Binding-site contacts:
Ligand atom C5 contacts residue ASN253 of chain 1.A at 3.6 Å.
Ligand atom C3 contacts residue ASN253 of chain 1.A at 3.9 Å.
Ligand atom O6 contacts residue ASN253 of chain 1.A at 4.4 Å.
Ligand atom C7 contacts residue ASN253 of chain 1.A at 4.3 Å.
Ligand atom N2 contacts residue ASN253 of chain 1.A at 3.1 Å (h-bond).
Ligand atom C4 contacts residue ASN253 of chain 1.A at 4.2 Å.
Ligand atom C6 contacts residue ASN253 of chain 1.A at 4.3 Å.
Ligand atom O5 contacts residue ASN253 of chain 1.A at 2.3 Å (h-bond).
Ligand atom C1 contacts residue ASN253 of chain 1.A at 1.4 Å.
Ligand atom C2 contacts residue ASN253 of chain 1.A at 2.6 Å.

This small molecule binds to this protein.
Small molecule (SMILES): CC(=O)N[C@@H]1[C@@H](O)[C@H](O)[C@@H](CO)O[C@H]1O

Sequence of chain 1.A:
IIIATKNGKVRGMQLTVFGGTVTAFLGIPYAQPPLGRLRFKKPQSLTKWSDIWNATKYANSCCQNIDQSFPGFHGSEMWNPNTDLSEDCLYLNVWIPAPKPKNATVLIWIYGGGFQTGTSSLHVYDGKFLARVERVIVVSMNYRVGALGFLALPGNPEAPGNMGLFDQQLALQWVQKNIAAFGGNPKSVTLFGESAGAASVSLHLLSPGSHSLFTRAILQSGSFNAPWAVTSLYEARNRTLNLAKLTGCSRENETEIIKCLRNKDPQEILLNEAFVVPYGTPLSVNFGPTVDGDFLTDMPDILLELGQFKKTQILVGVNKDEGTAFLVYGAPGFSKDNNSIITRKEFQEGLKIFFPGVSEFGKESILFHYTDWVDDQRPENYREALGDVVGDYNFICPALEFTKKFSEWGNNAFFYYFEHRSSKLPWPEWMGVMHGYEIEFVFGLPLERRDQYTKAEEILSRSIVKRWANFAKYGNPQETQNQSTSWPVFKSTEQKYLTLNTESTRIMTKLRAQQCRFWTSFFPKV